Binding-site contacts:
Ligand atom CD2 contacts residue PHE236 of chain 1.E at 3.9 Å (hydrophobic).
Ligand atom CB contacts residue LEU240 of chain 1.E at 4.3 Å (hydrophobic).
Ligand atom CE2 contacts residue PHE236 of chain 1.E at 4.2 Å (hydrophobic).
Ligand atom N contacts residue LEU240 of chain 1.E at 4.1 Å.
Ligand atom N contacts residue LEU240 of chain 1.E at 4.2 Å.
Ligand atom C contacts residue TYR99 of chain 1.E at 4.1 Å (hydrophobic).
Ligand atom CB contacts residue PHE236 of chain 1.E at 3.4 Å (hydrophobic).
Ligand atom CB contacts residue LEU240 of chain 1.E at 3.6 Å (hydrophobic).

This small molecule binds to this protein.
Small molecule (SMILES): CC[C@H](C)[C@@H](C=O)NC(=O)[C@H](C)NC(=O)[C@@H](NC(=O)[C@H](Cc1ccccc1)NC(=O)[C@H](C)N)C(C)C

Sequence of chain 1.E:
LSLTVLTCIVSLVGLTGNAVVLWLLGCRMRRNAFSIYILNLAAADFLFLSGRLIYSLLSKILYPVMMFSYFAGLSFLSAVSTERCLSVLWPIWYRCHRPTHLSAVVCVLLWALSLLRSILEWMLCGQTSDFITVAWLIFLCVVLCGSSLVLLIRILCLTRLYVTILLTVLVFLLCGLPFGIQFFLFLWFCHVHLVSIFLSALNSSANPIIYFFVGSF